Sequence of chain 1.P:
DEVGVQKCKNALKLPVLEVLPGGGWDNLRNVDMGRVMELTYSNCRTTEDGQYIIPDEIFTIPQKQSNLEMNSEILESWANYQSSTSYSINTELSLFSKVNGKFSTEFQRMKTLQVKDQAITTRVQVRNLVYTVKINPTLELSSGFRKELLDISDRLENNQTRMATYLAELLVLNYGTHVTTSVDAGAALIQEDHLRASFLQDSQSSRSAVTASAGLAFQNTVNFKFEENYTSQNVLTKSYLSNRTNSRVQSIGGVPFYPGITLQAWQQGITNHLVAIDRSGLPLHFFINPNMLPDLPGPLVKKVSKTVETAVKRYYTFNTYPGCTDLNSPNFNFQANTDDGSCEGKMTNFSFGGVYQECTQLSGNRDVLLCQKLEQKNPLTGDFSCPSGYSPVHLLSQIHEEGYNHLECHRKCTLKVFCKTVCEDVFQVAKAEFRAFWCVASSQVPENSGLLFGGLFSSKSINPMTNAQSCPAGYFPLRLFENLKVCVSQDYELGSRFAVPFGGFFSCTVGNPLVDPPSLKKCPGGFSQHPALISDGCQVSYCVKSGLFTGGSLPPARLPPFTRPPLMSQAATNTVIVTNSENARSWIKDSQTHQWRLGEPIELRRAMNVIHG

Binding-site contacts:
Ligand atom O5 contacts residue ASN252 of chain 1.P at 2.4 Å (h-bond).
Ligand atom O6 contacts residue SER207 of chain 1.P at 3.8 Å.
Ligand atom C7 contacts residue ASN252 of chain 1.P at 4.0 Å.
Ligand atom O7 contacts residue SER251 of chain 1.P at 2.5 Å (h-bond).
Ligand atom C5 contacts residue PHE208 of chain 1.P at 4.4 Å (hydrophobic).
Ligand atom C4 contacts residue ASN252 of chain 1.P at 4.3 Å.
Ligand atom O6 contacts residue ASP211 of chain 1.P at 3.9 Å.
Ligand atom N2 contacts residue SER251 of chain 1.P at 4.1 Å.
Ligand atom C3 contacts residue ASN252 of chain 1.P at 3.8 Å.
Ligand atom C2 contacts residue ASN252 of chain 1.P at 2.5 Å.
Ligand atom C7 contacts residue ARG205 of chain 1.P at 4.4 Å.
Ligand atom N2 contacts residue ASN252 of chain 1.P at 3.0 Å (h-bond).
Ligand atom O5 contacts residue PHE208 of chain 1.P at 3.5 Å.
Ligand atom C6 contacts residue PHE208 of chain 1.P at 4.0 Å (hydrophobic).
Ligand atom N2 contacts residue ARG205 of chain 1.P at 4.0 Å.
Ligand atom C5 contacts residue ASN252 of chain 1.P at 3.7 Å.
Ligand atom O6 contacts residue PHE208 of chain 1.P at 4.0 Å.
Ligand atom C1 contacts residue ASN252 of chain 1.P at 1.4 Å.
Ligand atom C1 contacts residue PHE208 of chain 1.P at 4.4 Å (hydrophobic).
Ligand atom C7 contacts residue SER251 of chain 1.P at 3.1 Å.
Ligand atom C8 contacts residue SER251 of chain 1.P at 3.4 Å.
Ligand atom C8 contacts residue ARG205 of chain 1.P at 3.7 Å.

This protein binds this small molecule.
Small molecule (SMILES): CC(=O)N[C@H]1[C@H](O[C@H]2[C@H](O)[C@@H](NC(C)=O)CO[C@@H]2CO)O[C@H](CO)[C@@H](O)[C@@H]1O